Binding-site contacts:
Ligand atom O4 contacts residue GLU198 of chain 2.A at 4.5 Å.
Ligand atom O6 contacts residue TYR201 of chain 1.A at 3.6 Å.
Ligand atom C4 contacts residue ASN163 of chain 1.A at 4.3 Å.
Ligand atom O7 contacts residue ASN163 of chain 1.A at 4.4 Å.
Ligand atom C2 contacts residue ASN163 of chain 1.A at 2.5 Å.
Ligand atom N2 contacts residue ASN163 of chain 1.A at 2.9 Å (h-bond).
Ligand atom C3 contacts residue ASN163 of chain 1.A at 3.8 Å.
Ligand atom C7 contacts residue ASN163 of chain 1.A at 3.8 Å.
Ligand atom O5 contacts residue ASN163 of chain 1.A at 2.4 Å (h-bond).
Ligand atom C1 contacts residue ASN163 of chain 1.A at 1.4 Å.
Ligand atom C5 contacts residue ASN163 of chain 1.A at 3.6 Å.

Sequence of chain 2.A:
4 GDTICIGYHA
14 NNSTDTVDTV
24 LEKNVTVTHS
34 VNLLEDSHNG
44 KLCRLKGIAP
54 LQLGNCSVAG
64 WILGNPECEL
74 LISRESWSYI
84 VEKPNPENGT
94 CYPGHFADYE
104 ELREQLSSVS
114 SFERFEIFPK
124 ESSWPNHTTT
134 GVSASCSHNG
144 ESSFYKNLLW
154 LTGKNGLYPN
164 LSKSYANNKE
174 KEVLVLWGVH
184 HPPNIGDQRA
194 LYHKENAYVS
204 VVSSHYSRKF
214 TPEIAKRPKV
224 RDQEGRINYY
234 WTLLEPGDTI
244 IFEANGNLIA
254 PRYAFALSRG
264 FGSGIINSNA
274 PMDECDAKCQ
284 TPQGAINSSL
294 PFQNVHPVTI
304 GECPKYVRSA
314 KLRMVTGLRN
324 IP

Sequence of chain 1.A:
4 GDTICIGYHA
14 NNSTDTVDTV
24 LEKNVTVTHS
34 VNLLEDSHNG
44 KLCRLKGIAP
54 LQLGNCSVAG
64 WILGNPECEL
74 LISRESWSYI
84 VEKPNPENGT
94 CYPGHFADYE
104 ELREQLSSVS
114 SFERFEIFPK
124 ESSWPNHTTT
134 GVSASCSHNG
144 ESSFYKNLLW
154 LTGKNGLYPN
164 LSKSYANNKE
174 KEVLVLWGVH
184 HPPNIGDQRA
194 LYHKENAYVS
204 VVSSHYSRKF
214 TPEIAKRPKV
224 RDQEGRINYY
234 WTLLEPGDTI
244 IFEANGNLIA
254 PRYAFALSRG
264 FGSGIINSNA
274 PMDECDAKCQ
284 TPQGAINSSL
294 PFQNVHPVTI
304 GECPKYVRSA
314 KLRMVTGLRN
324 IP

The protein below binds the small molecule below.
Small molecule (SMILES): CC(=O)N[C@H]1[C@H](O[C@H]2[C@H](O)[C@@H](NC(C)=O)CO[C@@H]2CO)O[C@H](CO)[C@@H](O)[C@@H]1O